A small-molecule ligand and the protein it binds are described below.
Small molecule (SMILES): CC(=O)N[C@@H]1[C@@H](O)[C@H](O)[C@@H](CO)O[C@H]1O

Binding-site contacts:
Ligand atom C1 contacts residue NAG1 of chain 1.L at 1.6 Å.
Ligand atom O7 contacts residue NAG1 of chain 1.L at 3.7 Å.
Ligand atom C4 contacts residue NAG1 of chain 1.L at 4.4 Å.
Ligand atom N2 contacts residue NAG1 of chain 1.L at 3.4 Å (h-bond).
Ligand atom O5 contacts residue NAG1 of chain 1.L at 2.4 Å (h-bond).
Ligand atom C3 contacts residue NAG1 of chain 1.L at 4.1 Å.
Ligand atom O6 contacts residue NAG1 of chain 1.L at 2.4 Å (h-bond).
Ligand atom C6 contacts residue NAG1 of chain 1.L at 3.2 Å.
Ligand atom C7 contacts residue NAG1 of chain 1.L at 3.7 Å.
Ligand atom C2 contacts residue NAG1 of chain 1.L at 3.0 Å.
Ligand atom C5 contacts residue NAG1 of chain 1.L at 3.0 Å.